Binding-site contacts:
Ligand atom O16 contacts residue SER55 of chain 1.C at 3.6 Å.
Ligand atom O6 contacts residue GLN61 of chain 1.C at 3.1 Å (h-bond).
Ligand atom C4 contacts residue LYS91 of chain 1.C at 4.0 Å.
Ligand atom C3 contacts residue TRP88 of chain 1.C at 3.4 Å (hydrophobic).
Ligand atom C4 contacts residue GLU51 of chain 1.C at 3.5 Å.
Ligand atom C9 contacts residue GLN56 of chain 1.C at 4.2 Å.
Ligand atom O16 contacts residue CYN1 of chain 1.L at 2.7 Å.
Ligand atom C6 contacts residue GLN56 of chain 1.C at 3.8 Å.
Ligand atom O15 contacts residue GLN56 of chain 1.C at 4.2 Å.
Ligand atom O15 contacts residue CYN1 of chain 1.L at 4.1 Å.
Ligand atom N13 contacts residue GLN56 of chain 1.C at 3.9 Å.
Ligand atom O6 contacts residue GLN56 of chain 1.C at 3.5 Å (h-bond).
Ligand atom O3 contacts residue LYS91 of chain 1.C at 2.9 Å (salt-bridge).
Ligand atom C6 contacts residue TRP88 of chain 1.C at 3.7 Å (hydrophobic).
Ligand atom N13 contacts residue CYN1 of chain 1.L at 4.1 Å.
Ligand atom O3 contacts residue TRP88 of chain 1.C at 3.5 Å.
Ligand atom O6 contacts residue TRP88 of chain 1.C at 3.8 Å.
Ligand atom O5 contacts residue GLN56 of chain 1.C at 3.5 Å.
Ligand atom N1 contacts residue GLN56 of chain 1.C at 3.9 Å.
Ligand atom O2 contacts residue ASN90 of chain 1.C at 3.1 Å (h-bond).
Ligand atom C12 contacts residue GLN56 of chain 1.C at 3.8 Å.
Ligand atom O4 contacts residue LYS91 of chain 1.C at 3.0 Å (salt-bridge).
Ligand atom O6 contacts residue HIS57 of chain 1.C at 3.7 Å.
Ligand atom O3 contacts residue ASN90 of chain 1.C at 2.9 Å (h-bond).
Ligand atom C14 contacts residue CYN1 of chain 1.L at 3.4 Å.
Ligand atom O4 contacts residue GLU51 of chain 1.C at 2.6 Å (salt-bridge).
Ligand atom C6 contacts residue HIS57 of chain 1.C at 3.6 Å.
Ligand atom C3 contacts residue LYS91 of chain 1.C at 3.9 Å.
Ligand atom C5 contacts residue TRP88 of chain 1.C at 3.5 Å (hydrophobic).
Ligand atom C2 contacts residue LYS91 of chain 1.C at 4.0 Å.
Ligand atom C2 contacts residue ASN90 of chain 1.C at 4.2 Å.
Ligand atom C6 contacts residue GLN61 of chain 1.C at 4.1 Å.
Ligand atom C14 contacts residue SER55 of chain 1.C at 3.6 Å.
Ligand atom O15 contacts residue SER55 of chain 1.C at 3.3 Å.
Ligand atom C14 contacts residue GLN56 of chain 1.C at 3.9 Å.
Ligand atom C3 contacts residue ASN90 of chain 1.C at 3.9 Å.
Ligand atom C4 contacts residue TRP88 of chain 1.C at 3.4 Å (hydrophobic).
Ligand atom C17 contacts residue CYN1 of chain 1.L at 1.5 Å.
Ligand atom C12 contacts residue SER55 of chain 1.C at 3.9 Å.
Ligand atom O4 contacts residue GLN56 of chain 1.C at 3.3 Å.

This small molecule binds to this protein.
Small molecule (SMILES): COC(=O)NCCCCCC(=O)N[C@@H]1O[C@H](CO)[C@H](O)[C@H](O)[C@H]1O

Sequence of chain 1.C:
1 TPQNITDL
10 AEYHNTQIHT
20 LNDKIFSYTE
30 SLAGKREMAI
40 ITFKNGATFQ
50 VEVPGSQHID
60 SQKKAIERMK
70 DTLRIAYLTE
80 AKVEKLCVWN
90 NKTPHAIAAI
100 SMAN